Sequence of chain 1.A:
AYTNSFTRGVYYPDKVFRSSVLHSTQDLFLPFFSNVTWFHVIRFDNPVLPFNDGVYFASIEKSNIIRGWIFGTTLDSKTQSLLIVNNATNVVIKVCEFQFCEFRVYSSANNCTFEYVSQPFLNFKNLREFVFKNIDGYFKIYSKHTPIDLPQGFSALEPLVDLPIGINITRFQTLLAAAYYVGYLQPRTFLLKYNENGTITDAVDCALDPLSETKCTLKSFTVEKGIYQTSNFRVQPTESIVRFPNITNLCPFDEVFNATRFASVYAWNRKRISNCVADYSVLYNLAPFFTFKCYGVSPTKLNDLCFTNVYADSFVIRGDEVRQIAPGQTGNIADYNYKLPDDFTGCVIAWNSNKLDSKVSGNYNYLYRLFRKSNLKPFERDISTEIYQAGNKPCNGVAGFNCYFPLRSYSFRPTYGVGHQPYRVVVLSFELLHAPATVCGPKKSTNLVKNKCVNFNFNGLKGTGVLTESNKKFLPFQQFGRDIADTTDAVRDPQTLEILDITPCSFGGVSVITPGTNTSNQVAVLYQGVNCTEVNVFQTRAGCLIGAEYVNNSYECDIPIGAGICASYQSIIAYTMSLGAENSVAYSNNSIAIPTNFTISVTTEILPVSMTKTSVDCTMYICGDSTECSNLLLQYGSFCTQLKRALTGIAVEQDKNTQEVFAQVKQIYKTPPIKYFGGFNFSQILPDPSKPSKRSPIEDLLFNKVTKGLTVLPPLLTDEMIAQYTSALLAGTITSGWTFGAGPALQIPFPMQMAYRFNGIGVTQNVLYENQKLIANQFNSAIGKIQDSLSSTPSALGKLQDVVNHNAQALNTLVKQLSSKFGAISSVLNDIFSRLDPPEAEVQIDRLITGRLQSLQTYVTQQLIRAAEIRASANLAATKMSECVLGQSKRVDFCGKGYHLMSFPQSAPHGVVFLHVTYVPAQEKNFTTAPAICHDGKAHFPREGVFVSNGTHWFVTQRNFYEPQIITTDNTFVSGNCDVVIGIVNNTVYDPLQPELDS

This small molecule binds to this protein.
Small molecule (SMILES): CC(=O)N[C@H]1[C@H](O[C@H]2[C@H](O)[C@@H](NC(C)=O)CO[C@@H]2CO)O[C@H](CO)[C@@H](O)[C@@H]1O

Binding-site contacts:
Ligand atom O4 contacts residue LEU897 of chain 1.A at 4.1 Å.
Ligand atom O7 contacts residue ASN692 of chain 1.A at 4.3 Å.
Ligand atom O6 contacts residue GLN901 of chain 1.A at 3.2 Å (h-bond).
Ligand atom C5 contacts residue LEU897 of chain 1.A at 4.0 Å (hydrophobic).
Ligand atom C6 contacts residue GLN901 of chain 1.A at 4.3 Å.
Ligand atom O6 contacts residue ASN692 of chain 1.A at 4.3 Å.
Ligand atom O7 contacts residue GLN1046 of chain 1.A at 4.0 Å.
Ligand atom C7 contacts residue LEU897 of chain 1.A at 4.2 Å (hydrophobic).
Ligand atom C5 contacts residue ASN692 of chain 1.A at 4.3 Å.
Ligand atom C5 contacts residue GLN901 of chain 1.A at 4.4 Å.
Ligand atom O5 contacts residue LEU897 of chain 1.A at 4.5 Å.
Ligand atom O5 contacts residue ASN692 of chain 1.A at 3.0 Å (h-bond).
Ligand atom C8 contacts residue LEU897 of chain 1.A at 4.4 Å (hydrophobic).
Ligand atom C4 contacts residue LEU897 of chain 1.A at 4.5 Å (hydrophobic).
Ligand atom C2 contacts residue ASN692 of chain 1.A at 4.5 Å.
Ligand atom O7 contacts residue LEU897 of chain 1.A at 3.6 Å.
Ligand atom C1 contacts residue ASN692 of chain 1.A at 3.2 Å.
Ligand atom C1 contacts residue LEU897 of chain 1.A at 3.9 Å (hydrophobic).